Sequence of chain 1.B:
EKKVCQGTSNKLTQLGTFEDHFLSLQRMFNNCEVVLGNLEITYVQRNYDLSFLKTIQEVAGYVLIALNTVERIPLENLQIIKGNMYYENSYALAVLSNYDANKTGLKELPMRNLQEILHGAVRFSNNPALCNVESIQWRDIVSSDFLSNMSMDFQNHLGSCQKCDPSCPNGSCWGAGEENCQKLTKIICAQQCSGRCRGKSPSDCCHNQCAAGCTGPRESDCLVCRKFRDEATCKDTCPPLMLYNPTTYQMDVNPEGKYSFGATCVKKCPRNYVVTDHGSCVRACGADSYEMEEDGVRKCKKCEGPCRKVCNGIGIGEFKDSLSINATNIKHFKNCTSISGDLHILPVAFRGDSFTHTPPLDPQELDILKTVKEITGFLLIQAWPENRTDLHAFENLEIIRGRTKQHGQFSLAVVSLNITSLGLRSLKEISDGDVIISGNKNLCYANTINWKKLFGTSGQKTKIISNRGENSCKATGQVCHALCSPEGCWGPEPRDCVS

Binding-site contacts:
Ligand atom C6 contacts residue GLU90 of chain 1.B at 3.7 Å.
Ligand atom C3 contacts residue ASN91 of chain 1.B at 4.4 Å.
Ligand atom C6 contacts residue LYS13 of chain 1.B at 4.0 Å.
Ligand atom C5 contacts residue BMA1 of chain 1.L at 3.5 Å.
Ligand atom O6 contacts residue LYS13 of chain 1.B at 3.0 Å (salt-bridge).
Ligand atom O5 contacts residue BMA1 of chain 1.L at 3.9 Å.
Ligand atom C6 contacts residue BMA1 of chain 1.L at 4.1 Å.
Ligand atom C5 contacts residue GLU90 of chain 1.B at 4.3 Å.
Ligand atom O6 contacts residue GLU90 of chain 1.B at 3.4 Å (salt-bridge).
Ligand atom C1 contacts residue BMA1 of chain 1.L at 3.6 Å.
Ligand atom C5 contacts residue ASN91 of chain 1.B at 3.8 Å.
Ligand atom C4 contacts residue ASN91 of chain 1.B at 3.9 Å.
Ligand atom C4 contacts residue GLU90 of chain 1.B at 3.6 Å.
Ligand atom O4 contacts residue GLU90 of chain 1.B at 3.1 Å (salt-bridge).
Ligand atom O4 contacts residue ASN91 of chain 1.B at 3.0 Å (h-bond).
Ligand atom C6 contacts residue ASN91 of chain 1.B at 4.1 Å.

The small molecule below binds the protein below.
Small molecule (SMILES): OC[C@H]1O[C@H](O)[C@@H](O)[C@@H](O)[C@@H]1O